Binding-site contacts:
Ligand atom C4' contacts residue MG1 of chain 1.MQ at 3.9 Å.
Ligand atom O3' contacts residue MG1 of chain 1.YS at 4.2 Å.
Ligand atom OP1 contacts residue PRO45 of chain 1.OB at 3.9 Å.
Ligand atom C5' contacts residue LYS44 of chain 1.OB at 4.2 Å.
Ligand atom C5' contacts residue MG1 of chain 1.YS at 4.4 Å.
Ligand atom OP2 contacts residue MG1 of chain 1.YS at 2.7 Å.
Ligand atom O2' contacts residue MG1 of chain 1.MQ at 3.1 Å.
Ligand atom C1' contacts residue MG1 of chain 1.MQ at 3.7 Å.
Ligand atom OP1 contacts residue MG1 of chain 1.YS at 2.5 Å.
Ligand atom O3' contacts residue MG1 of chain 1.YS at 3.6 Å.
Ligand atom C2' contacts residue MG1 of chain 1.MQ at 4.0 Å.
Ligand atom O4' contacts residue MG1 of chain 1.MQ at 3.5 Å.
Ligand atom P contacts residue LYS44 of chain 1.OB at 3.9 Å.
Ligand atom O5' contacts residue MG1 of chain 1.YS at 4.2 Å.
Ligand atom P contacts residue MG1 of chain 1.YS at 3.5 Å.
Ligand atom O3' contacts residue LYS44 of chain 1.OB at 3.6 Å.
Ligand atom OP1 contacts residue LYS44 of chain 1.OB at 3.0 Å (salt-bridge).

Sequence of chain 1.OB:
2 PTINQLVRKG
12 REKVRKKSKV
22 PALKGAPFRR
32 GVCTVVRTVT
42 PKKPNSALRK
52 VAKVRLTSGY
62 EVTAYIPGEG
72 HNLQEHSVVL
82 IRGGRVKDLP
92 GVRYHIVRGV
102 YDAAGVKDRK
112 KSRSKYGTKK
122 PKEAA

This protein binds this small molecule.
Small molecule (SMILES): Nc1ccn([C@@H]2O[C@H](CO[P](=O)(O)O[C@H]3[C@@H](O)[C@H](n4ccc(N)nc4=O)O[C@@H]3CO[P](=O)(O)O[C@H]3[C@@H](O)[C@H](n4cnc5c(=O)nc(N)[nH]c54)O[C@@H]3CO[P](=O)(O)O[C@H]3[C@@H](O)[C@H](n4ccc(=O)[nH]c4=O)O[C@@H]3CO[P](=O)(O)O[C@H]3[C@@H](O)[C@H](n4cnc5c(N)ncnc54)O[C@@H]3COP(=O)=O)[C@@H](O[P](=O)(O)OC[C@H]3O[C@@H](n4ccc(N)nc4=O)[C@H](O)[C@@H]3O[P](=O)(O)OC[C@H]3O[C@@H](n4cnc5c(=O)nc(N)[nH]c54)[C@H](O)[C@@H]3O[P](=O)(O)OC[C@H]3O[C@@H](n4cnc5c(N)ncnc54)[C@H](O)[C@@H]3O)[C@H]2O)c(=O)n1